The small molecule below binds the protein below.
Small molecule (SMILES): Nc1ncnc2c1ncn2[C@H]1C[C@H](O)[C@@H](COP(=O)(O)O)O1

Binding-site contacts:
Ligand atom OP1 contacts residue ASP273 of chain 59.A at 3.3 Å.
Ligand atom P contacts residue TYR271 of chain 59.A at 4.5 Å.
Ligand atom OP2 contacts residue ASP273 of chain 59.A at 2.4 Å.
Ligand atom P contacts residue ASN491 of chain 59.A at 3.0 Å.
Ligand atom OP1 contacts residue ASN491 of chain 59.A at 3.6 Å.
Ligand atom OP1 contacts residue TYR271 of chain 59.A at 3.1 Å (h-bond).
Ligand atom OP1 contacts residue PHE272 of chain 59.A at 3.4 Å.
Ligand atom C5' contacts residue ASP273 of chain 59.A at 3.8 Å.
Ligand atom O5' contacts residue ASP273 of chain 59.A at 4.1 Å.
Ligand atom O5' contacts residue ASN491 of chain 59.A at 3.5 Å (h-bond).
Ligand atom P contacts residue ASP273 of chain 59.A at 2.8 Å.
Ligand atom C5' contacts residue ASN491 of chain 59.A at 4.0 Å.
Ligand atom OP2 contacts residue ASN491 of chain 59.A at 1.7 Å (h-bond).
Ligand atom P contacts residue PHE272 of chain 59.A at 4.3 Å.

Sequence of chain 59.A:
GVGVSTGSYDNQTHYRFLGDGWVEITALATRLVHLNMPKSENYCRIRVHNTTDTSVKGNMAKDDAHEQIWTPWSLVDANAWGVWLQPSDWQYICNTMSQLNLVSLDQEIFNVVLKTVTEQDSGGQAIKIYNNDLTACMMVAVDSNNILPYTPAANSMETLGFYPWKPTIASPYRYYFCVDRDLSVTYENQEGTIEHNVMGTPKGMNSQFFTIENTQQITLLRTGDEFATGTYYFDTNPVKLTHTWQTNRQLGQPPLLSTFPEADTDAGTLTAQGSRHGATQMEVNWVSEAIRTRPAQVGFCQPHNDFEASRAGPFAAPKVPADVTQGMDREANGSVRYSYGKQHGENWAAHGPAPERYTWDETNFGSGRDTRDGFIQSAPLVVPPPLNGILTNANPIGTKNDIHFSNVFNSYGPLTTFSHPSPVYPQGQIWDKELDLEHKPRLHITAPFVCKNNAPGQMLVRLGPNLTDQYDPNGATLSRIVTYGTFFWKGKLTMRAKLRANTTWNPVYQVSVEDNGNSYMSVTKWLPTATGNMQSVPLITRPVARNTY